This small molecule binds to this protein.
Small molecule (SMILES): O=c1ccn([C@@H]2O[C@H](CO[P](=O)(O)O[C@H]3[C@@H](O)[C@H](n4ccc(=O)[nH]c4=O)O[C@@H]3CO[P](=O)(O)O[C@H]3[C@@H](O)[C@H](n4ccc(=O)[nH]c4=O)O[C@@H]3CO[P](=O)(O)O[C@H]3[C@@H](O)[C@H](n4ccc(=O)[nH]c4=O)O[C@@H]3CO[P](=O)(O)O[C@H]3[C@@H](O)[C@H](n4ccc(=O)[nH]c4=O)O[C@@H]3CO[P](=O)(O)O[C@H]3[C@@H](O)[C@H](n4ccc(=O)[nH]c4=O)O[C@@H]3COP(=O)=O)[C@@H](O)[C@H]2O)c(=O)[nH]1

Sequence of chain 1.H:
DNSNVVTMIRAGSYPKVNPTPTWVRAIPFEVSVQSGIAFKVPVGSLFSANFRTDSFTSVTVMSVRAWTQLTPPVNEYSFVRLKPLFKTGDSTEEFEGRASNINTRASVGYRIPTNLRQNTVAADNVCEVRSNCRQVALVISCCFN

Sequence of chain 1.BA:
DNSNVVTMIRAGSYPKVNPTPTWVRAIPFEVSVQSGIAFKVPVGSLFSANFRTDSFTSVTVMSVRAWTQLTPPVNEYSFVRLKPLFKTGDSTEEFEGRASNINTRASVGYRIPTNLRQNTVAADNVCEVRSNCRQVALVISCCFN

Sequence of chain 2.B:
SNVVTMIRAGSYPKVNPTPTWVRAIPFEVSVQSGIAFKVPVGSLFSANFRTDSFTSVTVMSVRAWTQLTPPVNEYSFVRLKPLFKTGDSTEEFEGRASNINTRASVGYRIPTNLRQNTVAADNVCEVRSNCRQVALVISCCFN

Binding-site contacts:
Ligand atom O4 contacts residue A4 of chain 1.GA at 2.2 Å (h-bond).
Ligand atom C5' contacts residue ALA40 of chain 2.B at 3.5 Å (hydrophobic).
Ligand atom O2' contacts residue ASN16 of chain 1.BA at 3.6 Å (h-bond).
Ligand atom O5' contacts residue ALA40 of chain 2.B at 3.3 Å.
Ligand atom C2 contacts residue A5 of chain 1.GA at 3.5 Å.
Ligand atom O5' contacts residue SER17 of chain 1.BA at 3.5 Å (h-bond).
Ligand atom N3 contacts residue A3 of chain 1.GA at 3.5 Å (h-bond).
Ligand atom C4 contacts residue A5 of chain 1.GA at 3.2 Å.
Ligand atom C2 contacts residue A4 of chain 1.GA at 3.1 Å.
Ligand atom OP1 contacts residue ARG24 of chain 1.BA at 3.6 Å (salt-bridge).
Ligand atom P contacts residue ARG79 of chain 2.B at 3.7 Å.
Ligand atom O2 contacts residue MET76 of chain 2.B at 3.7 Å.
Ligand atom C4' contacts residue ALA40 of chain 2.B at 3.6 Å (hydrophobic).
Ligand atom C5' contacts residue SER155 of chain 2.B at 3.6 Å.
Ligand atom OP1 contacts residue ARG79 of chain 2.B at 2.5 Å (salt-bridge).
Ligand atom C4 contacts residue A3 of chain 1.GA at 3.3 Å.
Ligand atom O2 contacts residue A4 of chain 1.GA at 3.0 Å (h-bond).
Ligand atom O2' contacts residue VAL38 of chain 2.B at 3.1 Å (h-bond).
Ligand atom O4 contacts residue A5 of chain 1.GA at 2.8 Å.
Ligand atom OP1 contacts residue SER155 of chain 2.B at 3.5 Å (h-bond).
Ligand atom C2' contacts residue ASP15 of chain 1.BA at 3.4 Å.
Ligand atom O2' contacts residue ARG39 of chain 2.B at 3.3 Å (salt-bridge).
Ligand atom C5' contacts residue ASP15 of chain 1.BA at 3.5 Å.
Ligand atom N3 contacts residue A4 of chain 1.GA at 2.4 Å (h-bond).
Ligand atom C4 contacts residue A4 of chain 1.GA at 3.0 Å.
Ligand atom O3' contacts residue SER155 of chain 2.B at 3.0 Å (h-bond).
Ligand atom O2' contacts residue THR36 of chain 1.H at 2.5 Å (h-bond).
Ligand atom N3 contacts residue A5 of chain 1.GA at 2.9 Å (h-bond).
Ligand atom O2 contacts residue A5 of chain 1.GA at 3.5 Å (h-bond).
Ligand atom C4' contacts residue ASN16 of chain 1.BA at 3.6 Å.
Ligand atom O4 contacts residue A3 of chain 1.GA at 2.9 Å (h-bond).
Ligand atom O2 contacts residue ASP15 of chain 1.BA at 2.7 Å (salt-bridge).
Ligand atom O3' contacts residue SER17 of chain 1.BA at 3.4 Å.
Ligand atom O2' contacts residue ASP15 of chain 1.BA at 2.2 Å (salt-bridge).
Ligand atom O2' contacts residue SER155 of chain 2.B at 3.2 Å.
Ligand atom C1' contacts residue ASP15 of chain 1.BA at 3.7 Å.
Ligand atom O2 contacts residue VAL38 of chain 2.B at 3.0 Å (h-bond).
Ligand atom O4' contacts residue ASP15 of chain 1.BA at 3.5 Å.
Ligand atom O2' contacts residue SER17 of chain 1.BA at 3.6 Å.
Ligand atom OP1 contacts residue SER17 of chain 1.BA at 3.8 Å.